Binding-site contacts:
Ligand atom O1A contacts residue CYS104 of chain 1.A at 3.5 Å (h-bond).
Ligand atom O2A contacts residue GLN72 of chain 1.A at 4.2 Å.
Ligand atom C2A contacts residue THR106 of chain 1.A at 4.1 Å.
Ligand atom C2A contacts residue SER105 of chain 1.A at 4.2 Å.
Ligand atom C4A contacts residue CYS104 of chain 1.A at 3.9 Å (hydrophobic).
Ligand atom C3A contacts residue ALA85 of chain 1.A at 4.1 Å (hydrophobic).
Ligand atom C3A contacts residue CYS104 of chain 1.A at 2.8 Å (hydrophobic).
Ligand atom C4B contacts residue LEU166 of chain 1.A at 3.7 Å (hydrophobic).
Ligand atom NA contacts residue CYS104 of chain 1.A at 4.0 Å.
Ligand atom C5B contacts residue LEU166 of chain 1.A at 4.2 Å (hydrophobic).
Ligand atom O1A contacts residue THR106 of chain 1.A at 3.4 Å.
Ligand atom C2C contacts residue THR106 of chain 1.A at 4.2 Å.
Ligand atom C4A contacts residue GLU86 of chain 1.A at 2.6 Å.
Ligand atom C5B contacts residue VAL136 of chain 1.A at 4.5 Å (hydrophobic).
Ligand atom C3A contacts residue GLU86 of chain 1.A at 2.4 Å.
Ligand atom O2A contacts residue ARG141 of chain 1.A at 3.4 Å (salt-bridge).
Ligand atom O2A contacts residue GLU86 of chain 1.A at 2.3 Å (salt-bridge).
Ligand atom C6B contacts residue VAL136 of chain 1.A at 3.9 Å (hydrophobic).
Ligand atom C2A contacts residue CYS104 of chain 1.A at 1.8 Å (hydrophobic).
Ligand atom C2A contacts residue GLU86 of chain 1.A at 3.9 Å.
Ligand atom C4A contacts residue ARG141 of chain 1.A at 3.8 Å.
Ligand atom C2A contacts residue ALA85 of chain 1.A at 4.2 Å (hydrophobic).
Ligand atom NA contacts residue GLU86 of chain 1.A at 3.9 Å.
Ligand atom C7C contacts residue VAL136 of chain 1.A at 3.8 Å (hydrophobic).
Ligand atom C1A contacts residue CYS104 of chain 1.A at 3.0 Å (hydrophobic).
Ligand atom O2A contacts residue TYR152 of chain 1.A at 4.2 Å.
Ligand atom C1A contacts residue THR106 of chain 1.A at 4.1 Å.
Ligand atom C5B contacts residue LEU156 of chain 1.A at 3.1 Å (hydrophobic).
Ligand atom C4B contacts residue LEU156 of chain 1.A at 4.0 Å (hydrophobic).
Ligand atom NA contacts residue ARG141 of chain 1.A at 4.3 Å.
Ligand atom C1B contacts residue LEU167 of chain 1.A at 4.2 Å (hydrophobic).
Ligand atom C1C contacts residue THR106 of chain 1.A at 3.7 Å.
Ligand atom C1A contacts residue GLU86 of chain 1.A at 4.5 Å.
Ligand atom C6B contacts residue LEU156 of chain 1.A at 3.7 Å (hydrophobic).

A protein and the small-molecule ligand that binds it are described below.
Small molecule (SMILES): O=C1CCC(=O)N1CCC12C3C4C5C1[Rh]4532167C2CCC1C6CCC27

Sequence of chain 1.A:
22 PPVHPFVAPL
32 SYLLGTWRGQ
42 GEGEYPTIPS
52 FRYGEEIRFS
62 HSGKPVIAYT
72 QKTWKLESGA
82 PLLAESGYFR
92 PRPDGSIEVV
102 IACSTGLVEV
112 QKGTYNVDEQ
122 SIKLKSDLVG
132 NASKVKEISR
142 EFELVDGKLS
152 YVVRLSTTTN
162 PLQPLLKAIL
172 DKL